Sequence of chain 55.T:
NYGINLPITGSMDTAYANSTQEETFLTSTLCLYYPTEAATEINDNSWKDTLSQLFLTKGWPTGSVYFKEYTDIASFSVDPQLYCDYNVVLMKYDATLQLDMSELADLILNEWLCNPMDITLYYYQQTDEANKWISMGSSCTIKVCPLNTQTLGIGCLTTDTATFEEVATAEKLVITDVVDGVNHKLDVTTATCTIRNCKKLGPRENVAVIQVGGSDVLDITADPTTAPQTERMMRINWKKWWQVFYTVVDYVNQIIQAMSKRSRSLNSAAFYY

Binding-site contacts:
Ligand atom C3 contacts residue ASN19 of chain 55.T at 4.1 Å.
Ligand atom O5 contacts residue ASN19 of chain 55.T at 2.8 Å (h-bond).
Ligand atom C5 contacts residue ASN19 of chain 55.T at 3.8 Å.
Ligand atom C7 contacts residue ASN19 of chain 55.T at 3.6 Å.
Ligand atom C8 contacts residue ASN19 of chain 55.T at 4.3 Å.
Ligand atom N2 contacts residue ASN19 of chain 55.T at 3.1 Å (h-bond).
Ligand atom C1 contacts residue ASN19 of chain 55.T at 1.7 Å.
Ligand atom O7 contacts residue ASN19 of chain 55.T at 4.1 Å.
Ligand atom C2 contacts residue ASN19 of chain 55.T at 3.0 Å.

This protein binds this small molecule.
Small molecule (SMILES): CC(=O)N[C@H]1[C@H](O[C@H]2[C@H](O)[C@@H](NC(C)=O)CO[C@@H]2CO)O[C@H](CO)[C@@H](O)[C@@H]1O